Sequence of chain 43.A:
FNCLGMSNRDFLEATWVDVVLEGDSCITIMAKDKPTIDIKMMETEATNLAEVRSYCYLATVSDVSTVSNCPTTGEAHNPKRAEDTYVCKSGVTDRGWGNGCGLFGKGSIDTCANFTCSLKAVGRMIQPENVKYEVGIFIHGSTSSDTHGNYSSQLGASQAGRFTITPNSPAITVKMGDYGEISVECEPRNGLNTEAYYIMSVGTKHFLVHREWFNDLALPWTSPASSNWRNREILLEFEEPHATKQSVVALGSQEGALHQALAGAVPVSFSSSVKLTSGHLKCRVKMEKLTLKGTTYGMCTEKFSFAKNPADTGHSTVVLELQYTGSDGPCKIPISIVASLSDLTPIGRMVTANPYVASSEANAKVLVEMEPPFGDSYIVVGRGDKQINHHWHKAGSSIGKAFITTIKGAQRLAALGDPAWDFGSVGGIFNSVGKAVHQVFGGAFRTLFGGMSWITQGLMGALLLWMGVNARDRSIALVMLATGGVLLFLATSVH

This small molecule binds to this protein.
Small molecule (SMILES): CC(=O)N[C@@H]1[C@@H](O)[C@H](O)[C@@H](CO)O[C@H]1O

Binding-site contacts:
Ligand atom C5 contacts residue SER156 of chain 43.A at 3.9 Å.
Ligand atom C1 contacts residue ASN154 of chain 43.A at 1.4 Å.
Ligand atom C2 contacts residue ASN154 of chain 43.A at 2.5 Å.
Ligand atom C7 contacts residue ASN154 of chain 43.A at 3.4 Å.
Ligand atom C2 contacts residue SER156 of chain 43.A at 4.3 Å.
Ligand atom C1 contacts residue SER156 of chain 43.A at 3.3 Å.
Ligand atom O5 contacts residue SER156 of chain 43.A at 3.9 Å.
Ligand atom C3 contacts residue ASN154 of chain 43.A at 3.9 Å.
Ligand atom O5 contacts residue ASN154 of chain 43.A at 2.4 Å (h-bond).
Ligand atom N2 contacts residue SER156 of chain 43.A at 4.2 Å.
Ligand atom N2 contacts residue ASN154 of chain 43.A at 3.0 Å (h-bond).
Ligand atom O7 contacts residue ASN154 of chain 43.A at 3.6 Å.
Ligand atom C4 contacts residue ASN154 of chain 43.A at 4.2 Å.
Ligand atom C8 contacts residue ASN154 of chain 43.A at 3.9 Å.
Ligand atom C5 contacts residue ASN154 of chain 43.A at 3.6 Å.